A protein and the small-molecule ligand that binds it are described below.
Small molecule (SMILES): CCOC(=O)[C@@H](O)CC(=O)N(CCC(N)=O)NC(=O)[C@H](Cc1ccccc1)NC(=O)[C@H](CC(C)C)NC(=O)OCc1ccccc1

Binding-site contacts:
Ligand atom CAC contacts residue LEU168 of chain 2.A at 3.4 Å (hydrophobic).
Ligand atom CBF contacts residue MET166 of chain 2.A at 3.5 Å (hydrophobic).
Ligand atom CBH contacts residue ASP188 of chain 2.A at 3.2 Å.
Ligand atom OAL contacts residue GLN190 of chain 2.A at 3.4 Å.
Ligand atom OBL contacts residue SER145 of chain 2.A at 3.2 Å (h-bond).
Ligand atom OBD contacts residue GLU167 of chain 2.A at 3.5 Å.
Ligand atom OBL contacts residue GLY144 of chain 2.A at 2.8 Å (h-bond).
Ligand atom CBG contacts residue ASP188 of chain 2.A at 3.2 Å.
Ligand atom OBN contacts residue ASN143 of chain 2.A at 3.2 Å (h-bond).
Ligand atom OBD contacts residue SER145 of chain 2.A at 3.4 Å (h-bond).
Ligand atom CBF contacts residue HIS42 of chain 2.A at 3.4 Å.
Ligand atom CBO contacts residue CYS146 of chain 2.A at 3.2 Å (hydrophobic).
Ligand atom NBE contacts residue PHE141 of chain 2.A at 3.4 Å (h-bond).
Ligand atom CBT contacts residue MET50 of chain 2.A at 3.4 Å (hydrophobic).
Ligand atom OBD contacts residue HIS164 of chain 2.A at 2.7 Å (h-bond).
Ligand atom CBM contacts residue CYS146 of chain 2.A at 2.1 Å (hydrophobic).
Ligand atom CBJ contacts residue GLN190 of chain 2.A at 3.4 Å.
Ligand atom O contacts residue MET166 of chain 2.A at 3.2 Å.
Ligand atom CBK contacts residue CYS146 of chain 2.A at 2.9 Å (hydrophobic).
Ligand atom CBS contacts residue HIS42 of chain 2.A at 3.5 Å.
Ligand atom CAA contacts residue GLN193 of chain 2.A at 3.3 Å.
Ligand atom CBP contacts residue CYS146 of chain 2.A at 3.5 Å (hydrophobic).
Ligand atom OBQ contacts residue THR26 of chain 2.A at 3.5 Å.
Ligand atom OBD contacts residue PHE141 of chain 2.A at 3.4 Å.
Ligand atom NAZ contacts residue HIS165 of chain 2.A at 3.4 Å (h-bond).
Ligand atom CBA contacts residue HIS164 of chain 2.A at 3.4 Å.
Ligand atom CAG contacts residue GLN193 of chain 2.A at 3.5 Å.
Ligand atom N contacts residue GLU167 of chain 2.A at 3.1 Å (salt-bridge).
Ligand atom OBL contacts residue CYS146 of chain 2.A at 3.1 Å (h-bond).
Ligand atom CBI contacts residue MET50 of chain 2.A at 3.4 Å (hydrophobic).
Ligand atom NAS contacts residue GLN190 of chain 2.A at 3.1 Å (h-bond).
Ligand atom OBD contacts residue HIS173 of chain 2.A at 3.5 Å.
Ligand atom O contacts residue GLU167 of chain 2.A at 2.8 Å (salt-bridge).
Ligand atom NAX contacts residue HIS165 of chain 2.A at 2.6 Å (h-bond).
Ligand atom OBQ contacts residue CYS146 of chain 2.A at 3.4 Å (h-bond).
Ligand atom CAF contacts residue GLN193 of chain 2.A at 3.4 Å.
Ligand atom CBT contacts residue HIS42 of chain 2.A at 3.5 Å.
Ligand atom CAB contacts residue ALA194 of chain 2.A at 3.3 Å (hydrophobic).
Ligand atom NBE contacts residue GLU167 of chain 2.A at 2.9 Å (salt-bridge).
Ligand atom CAB contacts residue GLN193 of chain 2.A at 3.3 Å.

Sequence of chain 2.A:
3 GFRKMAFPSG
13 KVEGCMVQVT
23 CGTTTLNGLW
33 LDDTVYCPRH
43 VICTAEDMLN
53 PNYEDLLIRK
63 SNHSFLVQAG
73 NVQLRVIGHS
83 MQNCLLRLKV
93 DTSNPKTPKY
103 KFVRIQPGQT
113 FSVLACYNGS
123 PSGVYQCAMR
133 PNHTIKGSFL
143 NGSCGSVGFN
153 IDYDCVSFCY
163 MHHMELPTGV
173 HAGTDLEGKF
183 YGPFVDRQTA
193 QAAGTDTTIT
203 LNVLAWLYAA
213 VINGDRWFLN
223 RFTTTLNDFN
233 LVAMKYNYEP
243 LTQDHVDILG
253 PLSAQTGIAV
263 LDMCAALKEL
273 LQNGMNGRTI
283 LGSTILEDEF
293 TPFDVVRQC